The small molecule below binds the protein below.
Small molecule (SMILES): CCc1ccc(O)c(O)c1

Sequence of chain 1.D:
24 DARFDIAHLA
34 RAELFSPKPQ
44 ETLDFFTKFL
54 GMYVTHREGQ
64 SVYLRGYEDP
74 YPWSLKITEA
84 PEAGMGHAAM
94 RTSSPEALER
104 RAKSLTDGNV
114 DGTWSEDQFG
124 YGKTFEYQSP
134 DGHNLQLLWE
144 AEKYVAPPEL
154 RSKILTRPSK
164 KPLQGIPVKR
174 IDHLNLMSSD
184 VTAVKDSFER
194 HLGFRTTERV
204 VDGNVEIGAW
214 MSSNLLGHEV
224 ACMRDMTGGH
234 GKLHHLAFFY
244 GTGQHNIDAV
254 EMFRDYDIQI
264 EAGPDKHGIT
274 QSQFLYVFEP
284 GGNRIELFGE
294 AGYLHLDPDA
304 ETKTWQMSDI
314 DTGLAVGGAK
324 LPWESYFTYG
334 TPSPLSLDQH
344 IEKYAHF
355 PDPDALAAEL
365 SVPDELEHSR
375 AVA

Binding-site contacts:
Ligand atom C03 contacts residue HIS270 of chain 1.D at 3.6 Å.
Ligand atom O02 contacts residue HIS176 of chain 1.D at 3.0 Å (h-bond).
Ligand atom C04 contacts residue TRP213 of chain 1.D at 3.6 Å (hydrophobic).
Ligand atom C10 contacts residue TRP213 of chain 1.D at 4.0 Å (hydrophobic).
Ligand atom C05 contacts residue TYR279 of chain 1.D at 3.3 Å (hydrophobic).
Ligand atom C06 contacts residue ILE272 of chain 1.D at 3.3 Å (hydrophobic).
Ligand atom C09 contacts residue HIS270 of chain 1.D at 3.5 Å.
Ligand atom C10 contacts residue HIS270 of chain 1.D at 3.6 Å.
Ligand atom C09 contacts residue TRP213 of chain 1.D at 3.7 Å (hydrophobic).
Ligand atom O01 contacts residue HIS238 of chain 1.D at 2.8 Å.
Ligand atom C10 contacts residue FE1 of chain 1.O at 2.9 Å.
Ligand atom O02 contacts residue FE1 of chain 1.O at 2.0 Å.
Ligand atom C05 contacts residue TYR329 of chain 1.D at 3.4 Å (hydrophobic).
Ligand atom C09 contacts residue ILE272 of chain 1.D at 3.8 Å (hydrophobic).
Ligand atom O01 contacts residue ASN178 of chain 1.D at 3.9 Å.
Ligand atom C07 contacts residue FE1 of chain 1.O at 2.9 Å.
Ligand atom C04 contacts residue HIS270 of chain 1.D at 3.9 Å.
Ligand atom C07 contacts residue HIS270 of chain 1.D at 3.5 Å.
Ligand atom C09 contacts residue HIS221 of chain 1.D at 4.0 Å.
Ligand atom C06 contacts residue HIS270 of chain 1.D at 3.5 Å.
Ligand atom O01 contacts residue TYR329 of chain 1.D at 3.7 Å.
Ligand atom C05 contacts residue HIS270 of chain 1.D at 3.5 Å.
Ligand atom C03 contacts residue TRP213 of chain 1.D at 3.8 Å (hydrophobic).
Ligand atom C06 contacts residue TRP213 of chain 1.D at 3.5 Å (hydrophobic).
Ligand atom C04 contacts residue ILE272 of chain 1.D at 3.8 Å (hydrophobic).
Ligand atom C09 contacts residue THR273 of chain 1.D at 3.2 Å.
Ligand atom C07 contacts residue TYR329 of chain 1.D at 4.0 Å (hydrophobic).
Ligand atom O02 contacts residue PHE291 of chain 1.D at 3.3 Å.
Ligand atom C06 contacts residue THR273 of chain 1.D at 3.6 Å.
Ligand atom C08 contacts residue TYR329 of chain 1.D at 3.8 Å (hydrophobic).
Ligand atom C10 contacts residue HIS221 of chain 1.D at 3.9 Å.
Ligand atom O01 contacts residue HIS270 of chain 1.D at 4.0 Å.
Ligand atom O02 contacts residue GLU289 of chain 1.D at 3.2 Å (salt-bridge).
Ligand atom O01 contacts residue GLU289 of chain 1.D at 3.4 Å (salt-bridge).
Ligand atom O01 contacts residue TYR279 of chain 1.D at 2.5 Å (h-bond).
Ligand atom C09 contacts residue SER275 of chain 1.D at 3.7 Å.
Ligand atom C08 contacts residue TRP213 of chain 1.D at 3.9 Å (hydrophobic).
Ligand atom C07 contacts residue TYR279 of chain 1.D at 3.0 Å (hydrophobic).
Ligand atom O01 contacts residue FE1 of chain 1.O at 2.2 Å.
Ligand atom O02 contacts residue HIS221 of chain 1.D at 3.3 Å.